Sequence of chain 3.B:
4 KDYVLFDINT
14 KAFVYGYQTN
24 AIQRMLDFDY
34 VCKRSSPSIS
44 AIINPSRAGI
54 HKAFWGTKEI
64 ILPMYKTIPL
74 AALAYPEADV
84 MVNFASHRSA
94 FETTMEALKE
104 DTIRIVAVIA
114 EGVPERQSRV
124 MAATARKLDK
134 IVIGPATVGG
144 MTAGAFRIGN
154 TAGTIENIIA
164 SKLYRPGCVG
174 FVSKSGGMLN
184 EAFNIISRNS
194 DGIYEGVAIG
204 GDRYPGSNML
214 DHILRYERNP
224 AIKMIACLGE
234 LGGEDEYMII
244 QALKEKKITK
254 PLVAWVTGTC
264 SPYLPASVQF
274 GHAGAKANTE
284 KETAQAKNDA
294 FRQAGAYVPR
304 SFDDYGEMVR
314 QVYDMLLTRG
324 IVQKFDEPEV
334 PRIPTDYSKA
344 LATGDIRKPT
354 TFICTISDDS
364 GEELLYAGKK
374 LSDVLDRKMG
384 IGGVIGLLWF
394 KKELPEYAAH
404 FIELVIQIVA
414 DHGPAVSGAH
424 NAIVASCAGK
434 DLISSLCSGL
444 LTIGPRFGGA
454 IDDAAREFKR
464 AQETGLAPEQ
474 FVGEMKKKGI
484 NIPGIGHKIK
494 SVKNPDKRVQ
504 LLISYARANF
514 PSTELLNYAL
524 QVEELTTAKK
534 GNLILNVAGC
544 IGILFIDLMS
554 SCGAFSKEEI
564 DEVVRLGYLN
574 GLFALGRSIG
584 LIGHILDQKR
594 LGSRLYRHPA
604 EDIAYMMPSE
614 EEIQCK

The protein below binds the small molecule below.
Small molecule (SMILES): CC(C)(COP(=O)(O)OP(=O)(O)OC[C@H]1O[C@@H](n2cnc3c(N)ncnc32)[C@H](O)[C@@H]1OP(=O)(O)O)[C@@H](O)C(=O)NCCC(=O)NCCSC(=O)C[C@@](O)(CC(=O)O)C(=O)O

Sequence of chain 1.B:
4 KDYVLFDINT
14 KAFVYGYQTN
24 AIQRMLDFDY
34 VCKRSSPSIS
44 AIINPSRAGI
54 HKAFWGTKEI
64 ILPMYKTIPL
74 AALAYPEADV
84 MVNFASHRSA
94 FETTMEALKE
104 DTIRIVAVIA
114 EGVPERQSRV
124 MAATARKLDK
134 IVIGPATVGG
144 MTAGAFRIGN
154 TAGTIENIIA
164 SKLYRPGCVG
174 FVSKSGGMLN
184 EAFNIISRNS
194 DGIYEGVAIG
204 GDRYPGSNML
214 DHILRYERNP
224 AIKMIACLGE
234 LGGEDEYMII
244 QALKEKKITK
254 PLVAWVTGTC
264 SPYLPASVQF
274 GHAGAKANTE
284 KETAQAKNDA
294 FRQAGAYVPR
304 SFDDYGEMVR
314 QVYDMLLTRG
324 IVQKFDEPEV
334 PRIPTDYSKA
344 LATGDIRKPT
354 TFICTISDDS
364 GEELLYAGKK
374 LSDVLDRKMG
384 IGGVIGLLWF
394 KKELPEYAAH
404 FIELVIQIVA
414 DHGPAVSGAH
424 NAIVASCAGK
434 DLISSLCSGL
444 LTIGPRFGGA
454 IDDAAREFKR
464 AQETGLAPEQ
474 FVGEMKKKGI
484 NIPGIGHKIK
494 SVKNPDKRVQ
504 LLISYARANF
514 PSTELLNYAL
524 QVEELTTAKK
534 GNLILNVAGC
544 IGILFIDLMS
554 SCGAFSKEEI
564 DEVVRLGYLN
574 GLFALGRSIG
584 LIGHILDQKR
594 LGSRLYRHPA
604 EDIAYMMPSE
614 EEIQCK

Binding-site contacts:
Ligand atom C20 contacts residue ASN539 of chain 2.B at 3.3 Å.
Ligand atom O14 contacts residue GLY487 of chain 2.B at 2.8 Å (h-bond).
Ligand atom O14 contacts residue ASN539 of chain 2.B at 2.9 Å (h-bond).
Ligand atom C26 contacts residue ARG580 of chain 2.B at 3.5 Å.
Ligand atom O17 contacts residue VAL419 of chain 2.B at 3.3 Å.
Ligand atom N contacts residue LEU536 of chain 2.B at 3.5 Å.
Ligand atom C16 contacts residue ILE488 of chain 2.B at 3.4 Å (hydrophobic).
Ligand atom O12 contacts residue SER49 of chain 3.B at 2.4 Å (h-bond).
Ligand atom C19 contacts residue ASN539 of chain 2.B at 3.5 Å.
Ligand atom O17 contacts residue HIS490 of chain 2.B at 3.4 Å (h-bond).
Ligand atom O13 contacts residue ASN484 of chain 2.B at 3.5 Å (h-bond).
Ligand atom C11 contacts residue ASN484 of chain 2.B at 3.4 Å.
Ligand atom O15 contacts residue GLY451 of chain 2.B at 2.9 Å (h-bond).
Ligand atom C25 contacts residue HIS490 of chain 2.B at 3.3 Å.
Ligand atom O16 contacts residue ARG600 of chain 1.B at 2.9 Å (salt-bridge).
Ligand atom O19 contacts residue ARG501 of chain 2.B at 2.7 Å (salt-bridge).
Ligand atom O18 contacts residue ARG580 of chain 2.B at 2.7 Å (salt-bridge).
Ligand atom O21 contacts residue GLY489 of chain 2.B at 3.5 Å.
Ligand atom O9 contacts residue LYS533 of chain 2.B at 3.4 Å.
Ligand atom O20 contacts residue ARG501 of chain 2.B at 2.9 Å (salt-bridge).
Ligand atom O4 contacts residue ARG597 of chain 1.B at 3.4 Å (salt-bridge).
Ligand atom O11 contacts residue LYS533 of chain 2.B at 3.4 Å (salt-bridge).
Ligand atom O19 contacts residue ARG580 of chain 2.B at 2.8 Å (salt-bridge).
Ligand atom O5 contacts residue ARG597 of chain 1.B at 2.8 Å (salt-bridge).
Ligand atom O17 contacts residue ARG600 of chain 1.B at 2.9 Å (salt-bridge).
Ligand atom C25 contacts residue VAL419 of chain 2.B at 3.4 Å (hydrophobic).
Ligand atom C10 contacts residue ASN484 of chain 2.B at 3.4 Å.
Ligand atom O18 contacts residue VAL419 of chain 2.B at 3.4 Å.
Ligand atom O20 contacts residue HIS490 of chain 2.B at 2.7 Å (h-bond).
Ligand atom O18 contacts residue PHE450 of chain 2.B at 3.4 Å.
Ligand atom C18 contacts residue ALA453 of chain 2.B at 3.4 Å (hydrophobic).
Ligand atom N3 contacts residue ILE485 of chain 2.B at 3.0 Å (h-bond).
Ligand atom O19 contacts residue HIS415 of chain 2.B at 3.3 Å.
Ligand atom C17 contacts residue PRO448 of chain 2.B at 3.3 Å (hydrophobic).
Ligand atom N4 contacts residue ILE485 of chain 2.B at 2.8 Å (h-bond).
Ligand atom N5 contacts residue ILE488 of chain 2.B at 2.9 Å (h-bond).
Ligand atom N4 contacts residue ILE488 of chain 2.B at 2.8 Å (h-bond).
Ligand atom N6 contacts residue ARG449 of chain 2.B at 3.2 Å (salt-bridge).
Ligand atom O14 contacts residue ALA453 of chain 2.B at 3.4 Å.
Ligand atom O17 contacts residue HIS415 of chain 2.B at 2.6 Å (h-bond).

Sequence of chain 2.B:
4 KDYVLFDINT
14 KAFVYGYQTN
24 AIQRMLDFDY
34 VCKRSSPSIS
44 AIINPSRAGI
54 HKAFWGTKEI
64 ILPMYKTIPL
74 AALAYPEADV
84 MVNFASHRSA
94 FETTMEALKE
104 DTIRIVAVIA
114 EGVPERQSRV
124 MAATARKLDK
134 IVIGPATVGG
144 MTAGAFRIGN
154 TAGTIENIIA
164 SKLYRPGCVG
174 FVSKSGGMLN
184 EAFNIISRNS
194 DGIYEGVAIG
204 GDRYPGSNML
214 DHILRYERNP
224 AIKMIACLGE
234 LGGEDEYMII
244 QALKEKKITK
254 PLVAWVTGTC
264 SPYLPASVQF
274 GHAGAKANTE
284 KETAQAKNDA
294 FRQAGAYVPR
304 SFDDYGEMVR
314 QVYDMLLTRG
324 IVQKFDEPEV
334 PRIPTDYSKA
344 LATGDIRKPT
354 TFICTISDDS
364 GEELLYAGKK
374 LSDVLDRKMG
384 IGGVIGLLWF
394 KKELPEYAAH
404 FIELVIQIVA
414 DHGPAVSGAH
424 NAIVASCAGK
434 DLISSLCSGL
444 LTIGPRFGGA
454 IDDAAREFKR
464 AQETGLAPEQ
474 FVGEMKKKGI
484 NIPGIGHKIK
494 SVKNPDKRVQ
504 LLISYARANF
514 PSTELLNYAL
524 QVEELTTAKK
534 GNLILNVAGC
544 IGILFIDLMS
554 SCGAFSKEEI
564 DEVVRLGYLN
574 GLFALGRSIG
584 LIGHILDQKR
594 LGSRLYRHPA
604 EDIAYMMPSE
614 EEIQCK